A protein and the small-molecule ligand that binds it are described below.
Small molecule (SMILES): O=C(CCn1cnc2ccccc2c1=O)Nc1ccc(Br)cn1

Binding-site contacts:
Ligand atom C13 contacts residue GLU106 of chain 1.B at 3.3 Å.
Ligand atom C2 contacts residue ARG628 of chain 1.A at 3.6 Å.
Ligand atom O1 contacts residue ILE25 of chain 1.B at 3.6 Å.
Ligand atom C3 contacts residue ILE25 of chain 1.B at 3.6 Å (hydrophobic).
Ligand atom N4 contacts residue LEU158 of chain 1.B at 3.8 Å.
Ligand atom C12 contacts residue LEU158 of chain 1.B at 3.8 Å (hydrophobic).
Ligand atom C10 contacts residue HIS110 of chain 1.B at 3.7 Å.
Ligand atom C10 contacts residue MET108 of chain 1.B at 3.1 Å (hydrophobic).
Ligand atom C13 contacts residue ALA46 of chain 1.B at 3.7 Å (hydrophobic).
Ligand atom N4 contacts residue MET108 of chain 1.B at 3.2 Å (h-bond).
Ligand atom C2 contacts residue ILE25 of chain 1.B at 3.5 Å (hydrophobic).
Ligand atom C16 contacts residue LEU158 of chain 1.B at 3.7 Å (hydrophobic).
Ligand atom C9 contacts residue TYR107 of chain 1.B at 3.7 Å (hydrophobic).
Ligand atom C13 contacts residue LEU158 of chain 1.B at 3.8 Å (hydrophobic).
Ligand atom C14 contacts residue LEU158 of chain 1.B at 3.8 Å (hydrophobic).
Ligand atom C13 contacts residue MET108 of chain 1.B at 3.9 Å (hydrophobic).
Ligand atom C4 contacts residue ARG628 of chain 1.A at 3.8 Å.
Ligand atom C1 contacts residue ARG628 of chain 1.A at 3.7 Å.
Ligand atom C4 contacts residue ARG647 of chain 1.A at 3.8 Å.
Ligand atom N4 contacts residue GLU106 of chain 1.B at 3.9 Å.
Ligand atom C4 contacts residue PHE649 of chain 1.A at 4.0 Å (hydrophobic).
Ligand atom C14 contacts residue ALA46 of chain 1.B at 3.9 Å (hydrophobic).
Ligand atom C9 contacts residue MET108 of chain 1.B at 3.6 Å (hydrophobic).
Ligand atom C7 contacts residue ILE25 of chain 1.B at 3.9 Å (hydrophobic).
Ligand atom C8 contacts residue ASP111 of chain 1.B at 3.6 Å.
Ligand atom C5 contacts residue ILE24 of chain 1.B at 3.9 Å (hydrophobic).
Ligand atom N1 contacts residue ARG628 of chain 1.A at 3.8 Å.
Ligand atom N2 contacts residue ILE25 of chain 1.B at 3.8 Å.
Ligand atom C3 contacts residue ARG628 of chain 1.A at 3.6 Å.
Ligand atom N3 contacts residue LEU158 of chain 1.B at 3.9 Å.
Ligand atom C9 contacts residue ASP109 of chain 1.B at 3.1 Å.
Ligand atom C15 contacts residue LEU158 of chain 1.B at 3.7 Å (hydrophobic).
Ligand atom N2 contacts residue ARG628 of chain 1.A at 3.3 Å (salt-bridge).
Ligand atom O1 contacts residue TYR107 of chain 1.B at 3.1 Å (h-bond).
Ligand atom BR1 contacts residue PHE105 of chain 1.B at 3.2 Å.
Ligand atom C8 contacts residue ARG628 of chain 1.A at 3.4 Å.
Ligand atom C10 contacts residue ASP109 of chain 1.B at 3.5 Å.
Ligand atom N3 contacts residue MET108 of chain 1.B at 3.0 Å (h-bond).
Ligand atom C5 contacts residue ARG647 of chain 1.A at 3.5 Å.
Ligand atom C11 contacts residue MET108 of chain 1.B at 3.5 Å (hydrophobic).

Sequence of chain 1.A:
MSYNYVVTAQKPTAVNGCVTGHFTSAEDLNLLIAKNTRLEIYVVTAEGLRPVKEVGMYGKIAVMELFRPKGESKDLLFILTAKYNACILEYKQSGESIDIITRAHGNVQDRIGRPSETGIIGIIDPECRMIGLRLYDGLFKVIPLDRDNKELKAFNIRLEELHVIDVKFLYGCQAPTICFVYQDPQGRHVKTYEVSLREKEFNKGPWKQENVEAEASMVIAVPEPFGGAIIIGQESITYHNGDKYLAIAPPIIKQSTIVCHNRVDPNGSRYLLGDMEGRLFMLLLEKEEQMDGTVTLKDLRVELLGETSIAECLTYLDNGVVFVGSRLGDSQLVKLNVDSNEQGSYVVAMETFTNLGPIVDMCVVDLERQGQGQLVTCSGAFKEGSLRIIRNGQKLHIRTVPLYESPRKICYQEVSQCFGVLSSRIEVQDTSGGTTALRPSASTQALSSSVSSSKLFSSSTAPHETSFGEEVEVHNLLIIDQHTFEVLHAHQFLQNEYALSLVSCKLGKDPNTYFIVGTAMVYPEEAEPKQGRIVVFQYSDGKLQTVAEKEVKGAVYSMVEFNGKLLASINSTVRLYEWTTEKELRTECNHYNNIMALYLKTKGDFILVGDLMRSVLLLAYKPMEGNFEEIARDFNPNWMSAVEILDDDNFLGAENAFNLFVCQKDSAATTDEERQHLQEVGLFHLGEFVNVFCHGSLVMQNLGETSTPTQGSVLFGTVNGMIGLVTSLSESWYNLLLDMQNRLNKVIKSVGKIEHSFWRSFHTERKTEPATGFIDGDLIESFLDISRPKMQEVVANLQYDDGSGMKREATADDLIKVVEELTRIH

Sequence of chain 1.B:
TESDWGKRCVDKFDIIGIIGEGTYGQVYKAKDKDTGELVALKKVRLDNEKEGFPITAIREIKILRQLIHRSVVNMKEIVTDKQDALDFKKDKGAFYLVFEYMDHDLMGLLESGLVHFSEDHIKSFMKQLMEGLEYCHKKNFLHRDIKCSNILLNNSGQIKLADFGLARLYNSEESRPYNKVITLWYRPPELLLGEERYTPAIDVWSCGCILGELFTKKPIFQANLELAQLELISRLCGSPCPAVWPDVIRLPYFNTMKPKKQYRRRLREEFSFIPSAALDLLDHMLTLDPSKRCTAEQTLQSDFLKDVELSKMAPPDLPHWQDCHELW